Binding-site contacts:
Ligand atom C5' contacts residue DA4 of chain 2.D at 4.0 Å.
Ligand atom C4' contacts residue DA4 of chain 2.D at 4.3 Å.
Ligand atom O3' contacts residue DA4 of chain 2.D at 4.2 Å.
Ligand atom OP2 contacts residue DA4 of chain 2.D at 3.6 Å.
Ligand atom C2' contacts residue DA4 of chain 2.D at 3.5 Å.
Ligand atom C3' contacts residue DA4 of chain 2.D at 3.3 Å.
Ligand atom P contacts residue DA4 of chain 2.D at 3.2 Å.
Ligand atom OP1 contacts residue DA4 of chain 2.D at 2.2 Å.
Ligand atom O5' contacts residue DA4 of chain 2.D at 4.0 Å.

This small molecule binds to this protein.
Small molecule (SMILES): Nc1ccn([C@H]2C[C@H](O)[C@@H](COP(=O)(O)O)O2)c(=O)n1